The protein below binds the small molecule below.
Small molecule (SMILES): COc1cc(OC)c(NC(=O)Nc2cc(C)on2)cc1Cl

Binding-site contacts:
Ligand atom C16 contacts residue VAL290 of chain 1.E at 3.8 Å (hydrophobic).
Ligand atom C10 contacts residue LEU235 of chain 1.A at 3.9 Å (hydrophobic).
Ligand atom C15 contacts residue LEU235 of chain 1.A at 3.2 Å (hydrophobic).
Ligand atom C01 contacts residue THR273 of chain 1.E at 3.5 Å.
Ligand atom C14 contacts residue ALA298 of chain 1.E at 3.0 Å (hydrophobic).
Ligand atom C16 contacts residue LEU235 of chain 1.A at 3.3 Å (hydrophobic).
Ligand atom C03 contacts residue PHE275 of chain 1.A at 4.0 Å (hydrophobic).
Ligand atom C05 contacts residue MET276 of chain 1.E at 4.0 Å (hydrophobic).
Ligand atom C07 contacts residue MET301 of chain 1.E at 4.0 Å (hydrophobic).
Ligand atom C15 contacts residue VAL290 of chain 1.E at 4.1 Å (hydrophobic).
Ligand atom C14 contacts residue LEU235 of chain 1.A at 3.9 Å (hydrophobic).
Ligand atom O02 contacts residue PHE275 of chain 1.A at 3.7 Å.
Ligand atom O11 contacts residue LEU235 of chain 1.A at 3.2 Å (h-bond).
Ligand atom C19 contacts residue MET276 of chain 1.E at 4.0 Å (hydrophobic).
Ligand atom N12 contacts residue ALA298 of chain 1.E at 3.5 Å.
Ligand atom O06 contacts residue PRO240 of chain 1.A at 3.2 Å.
Ligand atom C04 contacts residue PHE275 of chain 1.A at 3.8 Å (hydrophobic).
Ligand atom C20 contacts residue ASN236 of chain 1.A at 3.5 Å.
Ligand atom O11 contacts residue ASN236 of chain 1.A at 3.6 Å.
Ligand atom C07 contacts residue MET276 of chain 1.E at 3.8 Å (hydrophobic).
Ligand atom C15 contacts residue ALA298 of chain 1.E at 4.0 Å (hydrophobic).
Ligand atom C01 contacts residue LEU277 of chain 1.E at 3.4 Å (hydrophobic).
Ligand atom C13 contacts residue ALA294 of chain 1.E at 3.9 Å (hydrophobic).
Ligand atom C08 contacts residue MET276 of chain 1.E at 3.7 Å (hydrophobic).
Ligand atom C19 contacts residue ASN236 of chain 1.A at 3.9 Å.
Ligand atom N18 contacts residue LEU235 of chain 1.A at 3.8 Å.
Ligand atom O17 contacts residue ALA294 of chain 1.E at 4.0 Å.
Ligand atom O17 contacts residue LEU235 of chain 1.A at 2.9 Å.
Ligand atom C05 contacts residue PRO240 of chain 1.A at 3.5 Å (hydrophobic).
Ligand atom C03 contacts residue ASN236 of chain 1.A at 3.8 Å.
Ligand atom O06 contacts residue MET276 of chain 1.E at 3.9 Å.
Ligand atom C13 contacts residue ALA298 of chain 1.E at 3.4 Å (hydrophobic).
Ligand atom CL1 contacts residue LEU278 of chain 1.A at 3.9 Å.
Ligand atom C07 contacts residue ILE244 of chain 1.A at 3.9 Å (hydrophobic).
Ligand atom C04 contacts residue PRO240 of chain 1.A at 3.9 Å (hydrophobic).
Ligand atom CL1 contacts residue ASN236 of chain 1.A at 3.7 Å.
Ligand atom O02 contacts residue LEU278 of chain 1.A at 4.0 Å.
Ligand atom N09 contacts residue MET276 of chain 1.E at 3.4 Å.
Ligand atom N18 contacts residue ALA294 of chain 1.E at 3.8 Å.
Ligand atom O17 contacts residue VAL290 of chain 1.E at 3.6 Å.

Sequence of chain 1.E:
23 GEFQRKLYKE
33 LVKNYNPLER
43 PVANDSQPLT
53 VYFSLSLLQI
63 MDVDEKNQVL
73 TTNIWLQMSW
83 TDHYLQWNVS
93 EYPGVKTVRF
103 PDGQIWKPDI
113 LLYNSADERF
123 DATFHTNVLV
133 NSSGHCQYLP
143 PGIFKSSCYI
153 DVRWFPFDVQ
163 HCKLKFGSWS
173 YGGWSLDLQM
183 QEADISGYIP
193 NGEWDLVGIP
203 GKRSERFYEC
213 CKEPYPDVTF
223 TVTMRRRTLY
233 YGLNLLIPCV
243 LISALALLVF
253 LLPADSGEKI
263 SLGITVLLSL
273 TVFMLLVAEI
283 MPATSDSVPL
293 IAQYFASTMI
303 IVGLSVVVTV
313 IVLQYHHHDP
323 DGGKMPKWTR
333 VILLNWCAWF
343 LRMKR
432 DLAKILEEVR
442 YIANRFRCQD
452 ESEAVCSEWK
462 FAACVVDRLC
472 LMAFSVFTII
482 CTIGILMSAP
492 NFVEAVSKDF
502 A

Sequence of chain 1.A:
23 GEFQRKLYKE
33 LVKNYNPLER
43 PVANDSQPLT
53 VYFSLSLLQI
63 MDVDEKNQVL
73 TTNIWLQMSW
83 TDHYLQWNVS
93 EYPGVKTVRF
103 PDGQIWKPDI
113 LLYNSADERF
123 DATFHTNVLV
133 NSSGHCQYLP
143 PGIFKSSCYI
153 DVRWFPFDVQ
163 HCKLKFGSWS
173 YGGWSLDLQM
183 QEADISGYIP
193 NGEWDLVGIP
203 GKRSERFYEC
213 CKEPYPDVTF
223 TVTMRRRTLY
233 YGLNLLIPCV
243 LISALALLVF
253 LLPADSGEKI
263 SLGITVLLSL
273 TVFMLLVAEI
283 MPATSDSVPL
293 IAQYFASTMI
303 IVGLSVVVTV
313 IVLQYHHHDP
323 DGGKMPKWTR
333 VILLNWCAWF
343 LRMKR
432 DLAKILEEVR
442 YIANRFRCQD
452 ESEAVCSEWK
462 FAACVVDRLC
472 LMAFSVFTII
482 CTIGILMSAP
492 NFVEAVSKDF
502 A